Binding-site contacts:
Ligand atom O contacts residue VAL35 of chain 1.B at 3.4 Å.
Ligand atom CL1 contacts residue PHE8 of chain 1.B at 3.5 Å.
Ligand atom C10 contacts residue ASN204 of chain 1.B at 3.6 Å.
Ligand atom C9 contacts residue GLY205 of chain 1.B at 3.5 Å.
Ligand atom CL1 contacts residue VAL10 of chain 1.B at 4.3 Å.
Ligand atom C2 contacts residue PHE8 of chain 1.B at 3.8 Å (hydrophobic).
Ligand atom CL2 contacts residue VAL10 of chain 1.B at 3.4 Å.
Ligand atom C13 contacts residue TRP38 of chain 1.B at 4.0 Å (hydrophobic).
Ligand atom C8 contacts residue GLY205 of chain 1.B at 4.3 Å.
Ligand atom O2 contacts residue VAL35 of chain 1.B at 3.5 Å.
Ligand atom C6 contacts residue PHE8 of chain 1.B at 4.3 Å (hydrophobic).
Ligand atom C12 contacts residue PHE8 of chain 1.B at 3.5 Å (hydrophobic).
Ligand atom C12 contacts residue TRP38 of chain 1.B at 3.6 Å (hydrophobic).
Ligand atom C3 contacts residue GLY205 of chain 1.B at 4.2 Å.
Ligand atom C9 contacts residue VAL108 of chain 1.B at 4.3 Å (hydrophobic).
Ligand atom C6 contacts residue GSH1 of chain 1.G at 4.0 Å.
Ligand atom C7 contacts residue GSH1 of chain 1.G at 3.6 Å.
Ligand atom C8 contacts residue GSH1 of chain 1.G at 4.1 Å.
Ligand atom C4 contacts residue GSH1 of chain 1.G at 3.7 Å.
Ligand atom C11 contacts residue GSH1 of chain 1.G at 3.5 Å.
Ligand atom O contacts residue GLN39 of chain 1.B at 3.3 Å (h-bond).
Ligand atom C10 contacts residue VAL108 of chain 1.B at 3.8 Å (hydrophobic).
Ligand atom O contacts residue TRP38 of chain 1.B at 4.3 Å.
Ligand atom CL2 contacts residue ASN204 of chain 1.B at 4.2 Å.
Ligand atom CL1 contacts residue GLY205 of chain 1.B at 4.1 Å.
Ligand atom C10 contacts residue ILE107 of chain 1.B at 4.1 Å (hydrophobic).
Ligand atom C12 contacts residue VAL35 of chain 1.B at 3.9 Å (hydrophobic).
Ligand atom O2 contacts residue PHE8 of chain 1.B at 3.8 Å.
Ligand atom CL2 contacts residue GLY205 of chain 1.B at 3.4 Å.
Ligand atom CL1 contacts residue VAL35 of chain 1.B at 4.2 Å.
Ligand atom C11 contacts residue TYR7 of chain 1.B at 3.6 Å (hydrophobic).
Ligand atom CL2 contacts residue PHE8 of chain 1.B at 4.4 Å.
Ligand atom C13 contacts residue VAL35 of chain 1.B at 4.2 Å (hydrophobic).
Ligand atom C11 contacts residue VAL10 of chain 1.B at 4.3 Å (hydrophobic).
Ligand atom C9 contacts residue ASN204 of chain 1.B at 3.9 Å.
Ligand atom O1 contacts residue GSH1 of chain 1.G at 3.4 Å.
Ligand atom C3 contacts residue PHE8 of chain 1.B at 4.1 Å (hydrophobic).
Ligand atom C1 contacts residue PHE8 of chain 1.B at 4.1 Å (hydrophobic).
Ligand atom C5 contacts residue GSH1 of chain 1.G at 3.8 Å.
Ligand atom C10 contacts residue ILE104 of chain 1.B at 4.2 Å (hydrophobic).

The small molecule below binds the protein below.
Small molecule (SMILES): C=C(CC)C(=O)c1ccc(OCC(=O)O)c(Cl)c1Cl

Sequence of chain 1.B:
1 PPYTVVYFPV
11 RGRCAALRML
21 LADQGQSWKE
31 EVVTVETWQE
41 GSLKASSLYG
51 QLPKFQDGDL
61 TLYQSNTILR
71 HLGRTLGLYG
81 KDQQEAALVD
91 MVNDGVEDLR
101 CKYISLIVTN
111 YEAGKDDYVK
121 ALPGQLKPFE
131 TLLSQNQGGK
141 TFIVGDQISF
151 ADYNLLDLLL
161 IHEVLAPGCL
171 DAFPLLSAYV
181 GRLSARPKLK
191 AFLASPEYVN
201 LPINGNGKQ